This protein binds this small molecule.
Small molecule (SMILES): CC(=O)N[C@@H]1[C@@H](O)[C@H](O)[C@@H](CO)O[C@H]1O

Sequence of chain 1.C:
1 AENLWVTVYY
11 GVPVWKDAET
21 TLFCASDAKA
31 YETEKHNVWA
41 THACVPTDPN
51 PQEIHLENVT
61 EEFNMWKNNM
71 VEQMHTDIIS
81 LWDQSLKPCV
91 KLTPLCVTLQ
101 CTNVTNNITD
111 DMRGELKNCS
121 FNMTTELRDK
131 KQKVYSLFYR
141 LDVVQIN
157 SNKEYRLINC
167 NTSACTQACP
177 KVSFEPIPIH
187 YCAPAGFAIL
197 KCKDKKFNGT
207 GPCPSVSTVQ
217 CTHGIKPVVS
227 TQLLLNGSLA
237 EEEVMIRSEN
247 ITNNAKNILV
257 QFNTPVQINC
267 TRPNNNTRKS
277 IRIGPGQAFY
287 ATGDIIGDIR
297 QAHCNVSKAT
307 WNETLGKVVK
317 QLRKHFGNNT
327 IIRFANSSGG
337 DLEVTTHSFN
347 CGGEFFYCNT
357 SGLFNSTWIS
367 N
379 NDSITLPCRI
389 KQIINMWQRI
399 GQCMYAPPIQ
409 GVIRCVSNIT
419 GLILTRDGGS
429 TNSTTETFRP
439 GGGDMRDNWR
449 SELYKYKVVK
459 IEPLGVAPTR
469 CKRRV

Binding-site contacts:
Ligand atom C6 contacts residue LYS117 of chain 1.C at 3.6 Å.
Ligand atom C8 contacts residue ILE108 of chain 1.C at 4.5 Å (hydrophobic).
Ligand atom C6 contacts residue TYR161 of chain 1.C at 4.3 Å (hydrophobic).
Ligand atom C5 contacts residue ASN103 of chain 1.C at 3.8 Å.
Ligand atom N2 contacts residue ASN103 of chain 1.C at 2.9 Å (h-bond).
Ligand atom C4 contacts residue ASN103 of chain 1.C at 4.3 Å.
Ligand atom C7 contacts residue ASN103 of chain 1.C at 3.4 Å.
Ligand atom O7 contacts residue ASN103 of chain 1.C at 3.6 Å.
Ligand atom C8 contacts residue ASN103 of chain 1.C at 4.5 Å.
Ligand atom N2 contacts residue ILE108 of chain 1.C at 3.9 Å.
Ligand atom C3 contacts residue ASN103 of chain 1.C at 3.8 Å.
Ligand atom O6 contacts residue ARG113 of chain 1.C at 3.8 Å.
Ligand atom O5 contacts residue ASN103 of chain 1.C at 2.5 Å (h-bond).
Ligand atom O3 contacts residue ILE108 of chain 1.C at 4.2 Å.
Ligand atom C2 contacts residue ASN103 of chain 1.C at 2.5 Å.
Ligand atom O5 contacts residue THR102 of chain 1.C at 4.5 Å.
Ligand atom C1 contacts residue ASN103 of chain 1.C at 1.5 Å.
Ligand atom O6 contacts residue TYR161 of chain 1.C at 4.5 Å.
Ligand atom O6 contacts residue LYS117 of chain 1.C at 3.2 Å (salt-bridge).